Sequence of chain 1.F:
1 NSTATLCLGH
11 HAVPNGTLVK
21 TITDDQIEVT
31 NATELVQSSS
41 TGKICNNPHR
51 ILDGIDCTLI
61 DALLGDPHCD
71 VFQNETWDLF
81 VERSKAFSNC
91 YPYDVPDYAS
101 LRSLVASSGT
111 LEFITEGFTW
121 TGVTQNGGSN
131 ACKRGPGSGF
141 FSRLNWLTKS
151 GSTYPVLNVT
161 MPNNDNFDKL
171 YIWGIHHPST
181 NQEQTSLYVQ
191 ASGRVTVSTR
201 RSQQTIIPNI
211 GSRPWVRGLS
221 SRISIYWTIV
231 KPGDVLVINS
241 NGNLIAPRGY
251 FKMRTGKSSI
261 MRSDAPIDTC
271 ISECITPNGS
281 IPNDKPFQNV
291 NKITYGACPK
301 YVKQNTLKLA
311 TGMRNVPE

Binding-site contacts:
Ligand atom C1 contacts residue THR311 of chain 1.F at 4.3 Å.
Ligand atom O5 contacts residue ASN31 of chain 1.F at 2.2 Å (h-bond).
Ligand atom C4 contacts residue ASN31 of chain 1.F at 4.2 Å.
Ligand atom C1 contacts residue ASN31 of chain 1.F at 1.3 Å.
Ligand atom O6 contacts residue THR311 of chain 1.F at 4.0 Å.
Ligand atom O5 contacts residue THR311 of chain 1.F at 3.9 Å.
Ligand atom O6 contacts residue ASN31 of chain 1.F at 4.5 Å.
Ligand atom C2 contacts residue ASN31 of chain 1.F at 2.5 Å.
Ligand atom C5 contacts residue ASN31 of chain 1.F at 3.5 Å.
Ligand atom N2 contacts residue ASN31 of chain 1.F at 2.9 Å (h-bond).
Ligand atom C3 contacts residue ASN31 of chain 1.F at 3.8 Å.
Ligand atom C7 contacts residue ASN31 of chain 1.F at 4.0 Å.
Ligand atom O7 contacts residue ASN31 of chain 1.F at 4.5 Å.

This small molecule binds to this protein.
Small molecule (SMILES): CC(=O)N[C@@H]1[C@@H](O)[C@H](O)[C@@H](CO)O[C@H]1O